Binding-site contacts:
Ligand atom C8 contacts residue MET118 of chain 26.A at 4.3 Å (hydrophobic).
Ligand atom O5 contacts residue ASN67 of chain 26.A at 2.4 Å (h-bond).
Ligand atom C7 contacts residue ASN67 of chain 26.A at 3.7 Å.
Ligand atom O7 contacts residue ASN67 of chain 26.A at 4.1 Å.
Ligand atom N2 contacts residue ASN67 of chain 26.A at 2.9 Å (h-bond).
Ligand atom C5 contacts residue ASN67 of chain 26.A at 3.7 Å.
Ligand atom C3 contacts residue ASN67 of chain 26.A at 3.8 Å.
Ligand atom C4 contacts residue ASN67 of chain 26.A at 4.2 Å.
Ligand atom C8 contacts residue ASN67 of chain 26.A at 4.2 Å.
Ligand atom C2 contacts residue ASN67 of chain 26.A at 2.5 Å.
Ligand atom C8 contacts residue PHE90 of chain 26.A at 3.9 Å (hydrophobic).
Ligand atom C1 contacts residue ASN67 of chain 26.A at 1.4 Å.

Sequence of chain 26.A:
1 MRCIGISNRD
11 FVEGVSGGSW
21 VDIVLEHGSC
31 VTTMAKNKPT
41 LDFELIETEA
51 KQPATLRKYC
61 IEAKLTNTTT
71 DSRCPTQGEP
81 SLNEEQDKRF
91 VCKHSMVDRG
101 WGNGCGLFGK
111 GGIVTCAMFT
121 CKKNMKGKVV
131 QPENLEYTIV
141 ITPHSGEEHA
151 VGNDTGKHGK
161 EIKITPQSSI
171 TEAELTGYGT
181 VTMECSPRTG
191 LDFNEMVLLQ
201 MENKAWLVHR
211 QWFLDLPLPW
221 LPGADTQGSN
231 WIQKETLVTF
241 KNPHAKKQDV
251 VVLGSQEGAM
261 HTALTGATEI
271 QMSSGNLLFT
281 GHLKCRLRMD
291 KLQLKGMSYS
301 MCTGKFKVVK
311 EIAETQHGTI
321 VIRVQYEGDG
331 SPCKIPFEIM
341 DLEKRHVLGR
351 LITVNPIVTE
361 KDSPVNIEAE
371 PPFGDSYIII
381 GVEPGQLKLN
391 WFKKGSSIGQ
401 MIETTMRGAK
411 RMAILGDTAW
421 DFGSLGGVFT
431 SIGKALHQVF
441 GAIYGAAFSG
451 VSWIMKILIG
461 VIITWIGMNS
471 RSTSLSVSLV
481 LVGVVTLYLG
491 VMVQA

The small molecule below binds the protein below.
Small molecule (SMILES): CC(=O)N[C@@H]1[C@@H](O)[C@H](O)[C@@H](CO)O[C@H]1O